Sequence of chain 1.A:
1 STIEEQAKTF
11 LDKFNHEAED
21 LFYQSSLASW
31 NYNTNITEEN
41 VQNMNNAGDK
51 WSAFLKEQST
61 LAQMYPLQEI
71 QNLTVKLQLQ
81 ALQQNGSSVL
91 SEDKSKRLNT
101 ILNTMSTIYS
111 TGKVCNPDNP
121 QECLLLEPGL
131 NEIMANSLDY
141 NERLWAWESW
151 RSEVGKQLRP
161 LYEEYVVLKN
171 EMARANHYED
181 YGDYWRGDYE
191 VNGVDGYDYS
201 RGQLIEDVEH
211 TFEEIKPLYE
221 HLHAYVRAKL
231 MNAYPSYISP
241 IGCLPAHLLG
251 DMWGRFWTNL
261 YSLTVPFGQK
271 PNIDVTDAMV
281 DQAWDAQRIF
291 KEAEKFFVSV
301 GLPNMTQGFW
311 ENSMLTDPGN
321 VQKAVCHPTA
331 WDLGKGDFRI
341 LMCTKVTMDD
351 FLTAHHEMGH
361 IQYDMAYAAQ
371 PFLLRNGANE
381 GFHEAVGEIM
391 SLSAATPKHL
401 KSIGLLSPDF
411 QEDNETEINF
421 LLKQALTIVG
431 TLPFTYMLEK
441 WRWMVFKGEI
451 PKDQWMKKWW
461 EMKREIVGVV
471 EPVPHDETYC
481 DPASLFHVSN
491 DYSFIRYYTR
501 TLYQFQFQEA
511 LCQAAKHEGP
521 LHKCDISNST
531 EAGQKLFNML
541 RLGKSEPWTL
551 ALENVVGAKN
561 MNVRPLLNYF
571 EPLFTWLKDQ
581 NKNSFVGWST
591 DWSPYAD

This small molecule binds to this protein.
Small molecule (SMILES): CC(=O)N[C@@H]1[C@@H](O)[C@H](O)[C@@H](CO)O[C@H]1O

Binding-site contacts:
Ligand atom C3 contacts residue ASN72 of chain 1.A at 3.8 Å.
Ligand atom N2 contacts residue ASN72 of chain 1.A at 2.8 Å (h-bond).
Ligand atom C1 contacts residue THR74 of chain 1.A at 3.9 Å.
Ligand atom O5 contacts residue THR74 of chain 1.A at 4.2 Å.
Ligand atom C2 contacts residue ASN72 of chain 1.A at 2.5 Å.
Ligand atom O7 contacts residue ASN72 of chain 1.A at 3.6 Å (h-bond).
Ligand atom C1 contacts residue ASN72 of chain 1.A at 1.4 Å.
Ligand atom C7 contacts residue ASN72 of chain 1.A at 3.2 Å.
Ligand atom O5 contacts residue LYS8 of chain 1.A at 4.3 Å.
Ligand atom C4 contacts residue ASN72 of chain 1.A at 4.2 Å.
Ligand atom O5 contacts residue ASN72 of chain 1.A at 2.4 Å (h-bond).
Ligand atom C8 contacts residue ASN72 of chain 1.A at 3.6 Å.
Ligand atom C5 contacts residue ASN72 of chain 1.A at 3.7 Å.